The small molecule below binds the protein below.
Small molecule (SMILES): CC(=O)N[C@H]1[C@H](O[C@H]2[C@H](O)[C@@H](NC(C)=O)CO[C@@H]2CO[C@@H]2O[C@@H](C)[C@@H](O)[C@@H](O)[C@@H]2O)O[C@H](CO)[C@@H](O)[C@@H]1O

Binding-site contacts:
Ligand atom C3 contacts residue ALA706 of chain 1.B at 4.3 Å (hydrophobic).
Ligand atom N2 contacts residue ASN1074 of chain 1.B at 2.6 Å (h-bond).
Ligand atom C4 contacts residue ALA706 of chain 1.B at 4.3 Å (hydrophobic).
Ligand atom C5 contacts residue ALA706 of chain 1.B at 3.8 Å (hydrophobic).
Ligand atom C2 contacts residue ASN1074 of chain 1.B at 2.2 Å.
Ligand atom C4 contacts residue ASN1074 of chain 1.B at 4.0 Å.
Ligand atom C3 contacts residue ASN1074 of chain 1.B at 3.4 Å.
Ligand atom C8 contacts residue GLU1072 of chain 1.B at 3.5 Å.
Ligand atom C7 contacts residue ASN1074 of chain 1.B at 3.3 Å.
Ligand atom O4 contacts residue ALA706 of chain 1.B at 4.2 Å.
Ligand atom O7 contacts residue ASN1074 of chain 1.B at 3.6 Å.
Ligand atom C8 contacts residue LYS1073 of chain 1.B at 4.4 Å.
Ligand atom C5 contacts residue ASN1074 of chain 1.B at 3.5 Å.
Ligand atom C8 contacts residue ASN1074 of chain 1.B at 4.0 Å.
Ligand atom C1 contacts residue ASN1074 of chain 1.B at 1.1 Å.
Ligand atom O5 contacts residue ASN1074 of chain 1.B at 2.3 Å (h-bond).

Sequence of chain 1.B:
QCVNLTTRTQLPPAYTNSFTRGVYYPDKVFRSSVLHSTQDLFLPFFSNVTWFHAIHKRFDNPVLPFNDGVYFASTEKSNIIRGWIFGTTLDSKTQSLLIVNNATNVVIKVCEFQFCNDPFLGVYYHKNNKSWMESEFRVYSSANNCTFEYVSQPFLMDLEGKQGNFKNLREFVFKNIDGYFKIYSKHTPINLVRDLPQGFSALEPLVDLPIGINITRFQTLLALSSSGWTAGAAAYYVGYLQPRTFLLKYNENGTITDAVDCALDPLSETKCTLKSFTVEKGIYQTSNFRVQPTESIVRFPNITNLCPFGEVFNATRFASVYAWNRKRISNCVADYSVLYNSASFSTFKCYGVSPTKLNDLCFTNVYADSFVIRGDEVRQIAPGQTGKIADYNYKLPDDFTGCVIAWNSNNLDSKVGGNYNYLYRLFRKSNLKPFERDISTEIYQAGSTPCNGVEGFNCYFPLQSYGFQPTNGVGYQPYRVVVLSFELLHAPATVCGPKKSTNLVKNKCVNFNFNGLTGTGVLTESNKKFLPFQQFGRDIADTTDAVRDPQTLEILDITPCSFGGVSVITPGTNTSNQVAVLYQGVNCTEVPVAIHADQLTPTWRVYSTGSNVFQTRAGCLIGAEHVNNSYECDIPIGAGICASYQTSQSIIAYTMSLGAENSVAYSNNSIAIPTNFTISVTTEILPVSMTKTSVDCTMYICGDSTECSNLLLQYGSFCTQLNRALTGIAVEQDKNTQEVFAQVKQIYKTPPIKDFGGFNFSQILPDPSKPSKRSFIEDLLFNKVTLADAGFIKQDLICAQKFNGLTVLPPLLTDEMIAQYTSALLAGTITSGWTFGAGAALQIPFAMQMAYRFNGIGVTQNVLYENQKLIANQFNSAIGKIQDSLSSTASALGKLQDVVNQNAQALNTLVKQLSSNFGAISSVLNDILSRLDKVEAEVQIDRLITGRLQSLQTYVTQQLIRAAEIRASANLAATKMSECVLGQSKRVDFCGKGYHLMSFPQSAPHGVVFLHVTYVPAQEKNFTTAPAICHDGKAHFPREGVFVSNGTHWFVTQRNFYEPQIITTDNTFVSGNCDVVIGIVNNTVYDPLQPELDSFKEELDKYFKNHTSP